Sequence of chain 1.B:
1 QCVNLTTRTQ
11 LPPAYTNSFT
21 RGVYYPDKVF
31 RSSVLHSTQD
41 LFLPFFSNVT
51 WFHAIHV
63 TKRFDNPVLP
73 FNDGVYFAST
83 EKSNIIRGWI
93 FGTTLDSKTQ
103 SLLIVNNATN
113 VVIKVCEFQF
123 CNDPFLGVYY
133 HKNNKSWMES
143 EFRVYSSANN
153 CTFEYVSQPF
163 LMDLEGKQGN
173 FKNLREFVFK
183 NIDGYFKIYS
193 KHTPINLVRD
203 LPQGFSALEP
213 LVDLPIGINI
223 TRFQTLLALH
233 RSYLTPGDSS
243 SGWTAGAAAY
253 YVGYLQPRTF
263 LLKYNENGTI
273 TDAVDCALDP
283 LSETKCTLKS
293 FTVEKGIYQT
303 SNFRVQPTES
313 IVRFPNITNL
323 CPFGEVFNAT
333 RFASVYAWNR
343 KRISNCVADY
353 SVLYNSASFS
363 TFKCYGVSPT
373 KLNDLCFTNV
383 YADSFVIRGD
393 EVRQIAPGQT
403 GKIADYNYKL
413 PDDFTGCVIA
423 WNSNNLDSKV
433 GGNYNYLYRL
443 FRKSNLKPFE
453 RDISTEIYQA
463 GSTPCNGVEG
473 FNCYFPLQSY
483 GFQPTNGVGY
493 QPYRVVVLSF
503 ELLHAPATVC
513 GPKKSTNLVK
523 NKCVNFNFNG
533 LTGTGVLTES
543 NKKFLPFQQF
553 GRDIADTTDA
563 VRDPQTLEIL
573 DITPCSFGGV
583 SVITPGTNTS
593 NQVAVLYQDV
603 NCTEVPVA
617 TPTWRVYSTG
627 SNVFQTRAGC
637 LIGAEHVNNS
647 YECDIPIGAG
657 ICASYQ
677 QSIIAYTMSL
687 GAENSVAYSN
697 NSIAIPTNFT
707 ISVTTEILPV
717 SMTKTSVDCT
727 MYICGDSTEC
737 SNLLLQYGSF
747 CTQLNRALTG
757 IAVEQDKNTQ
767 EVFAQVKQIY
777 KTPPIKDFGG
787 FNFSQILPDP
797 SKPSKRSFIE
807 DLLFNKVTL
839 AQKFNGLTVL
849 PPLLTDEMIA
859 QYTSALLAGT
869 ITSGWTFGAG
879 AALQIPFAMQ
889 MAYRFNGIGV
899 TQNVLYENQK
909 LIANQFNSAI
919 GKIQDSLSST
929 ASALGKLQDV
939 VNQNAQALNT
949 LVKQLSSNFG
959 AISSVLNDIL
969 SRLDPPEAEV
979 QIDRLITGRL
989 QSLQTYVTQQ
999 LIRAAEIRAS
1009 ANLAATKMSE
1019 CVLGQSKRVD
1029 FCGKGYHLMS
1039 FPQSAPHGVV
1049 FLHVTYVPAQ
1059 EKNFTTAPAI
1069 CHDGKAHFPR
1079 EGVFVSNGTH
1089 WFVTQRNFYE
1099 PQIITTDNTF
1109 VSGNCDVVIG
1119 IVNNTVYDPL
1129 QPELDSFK

Binding-site contacts:
Ligand atom C8 contacts residue ASN1085 of chain 1.B at 3.4 Å.
Ligand atom C2 contacts residue ASN1085 of chain 1.B at 2.5 Å.
Ligand atom C3 contacts residue HIS1088 of chain 1.B at 4.1 Å.
Ligand atom C6 contacts residue PHE1090 of chain 1.B at 4.0 Å (hydrophobic).
Ligand atom C6 contacts residue HIS1088 of chain 1.B at 4.1 Å.
Ligand atom C1 contacts residue ASN1085 of chain 1.B at 1.4 Å.
Ligand atom C5 contacts residue ASN1085 of chain 1.B at 3.7 Å.
Ligand atom C5 contacts residue HIS1088 of chain 1.B at 3.3 Å.
Ligand atom C3 contacts residue THR1087 of chain 1.B at 4.2 Å.
Ligand atom O5 contacts residue ASN1085 of chain 1.B at 2.4 Å (h-bond).
Ligand atom C3 contacts residue ASN1085 of chain 1.B at 3.8 Å.
Ligand atom O5 contacts residue HIS1088 of chain 1.B at 4.1 Å.
Ligand atom C1 contacts residue HIS1088 of chain 1.B at 4.1 Å.
Ligand atom O7 contacts residue ASN1085 of chain 1.B at 3.6 Å.
Ligand atom C4 contacts residue HIS1088 of chain 1.B at 3.9 Å.
Ligand atom N2 contacts residue THR1087 of chain 1.B at 4.0 Å.
Ligand atom C7 contacts residue HIS1088 of chain 1.B at 4.2 Å.
Ligand atom O5 contacts residue PHE1090 of chain 1.B at 4.1 Å.
Ligand atom N2 contacts residue ASN1085 of chain 1.B at 2.9 Å (h-bond).
Ligand atom O4 contacts residue HIS1088 of chain 1.B at 3.7 Å.
Ligand atom C4 contacts residue ASN1085 of chain 1.B at 4.2 Å.
Ligand atom C5 contacts residue PHE1090 of chain 1.B at 4.4 Å (hydrophobic).
Ligand atom C2 contacts residue THR1087 of chain 1.B at 4.3 Å.
Ligand atom C8 contacts residue HIS1088 of chain 1.B at 3.6 Å.
Ligand atom C1 contacts residue THR1087 of chain 1.B at 4.2 Å.
Ligand atom C7 contacts residue ASN1085 of chain 1.B at 3.3 Å.

This protein binds this small molecule.
Small molecule (SMILES): CC(=O)N[C@H]1[C@H](O[C@H]2[C@H](O)[C@@H](NC(C)=O)CO[C@@H]2CO)O[C@H](CO)[C@@H](O)[C@@H]1O